Binding-site contacts:
Ligand atom O contacts residue LYS38 of chain 1.B at 2.8 Å (salt-bridge).
Ligand atom C8 contacts residue ALA44 of chain 1.B at 4.0 Å (hydrophobic).
Ligand atom C4 contacts residue LYS64 of chain 1.B at 3.5 Å.
Ligand atom C contacts residue LYS38 of chain 1.B at 3.7 Å.
Ligand atom C contacts residue SER43 of chain 1.B at 4.4 Å.
Ligand atom C6 contacts residue LYS64 of chain 1.B at 3.7 Å.
Ligand atom O1 contacts residue ALA44 of chain 1.B at 3.5 Å (h-bond).
Ligand atom C7 contacts residue LYS64 of chain 1.B at 3.7 Å.
Ligand atom O1 contacts residue LYS38 of chain 1.B at 4.3 Å.
Ligand atom C5 contacts residue LYS64 of chain 1.B at 3.6 Å.
Ligand atom O contacts residue ALA44 of chain 1.B at 3.0 Å (h-bond).
Ligand atom O contacts residue SER43 of chain 1.B at 3.8 Å.
Ligand atom C1 contacts residue ALA44 of chain 1.B at 3.8 Å (hydrophobic).
Ligand atom C7 contacts residue LEU67 of chain 1.B at 4.0 Å (hydrophobic).
Ligand atom S contacts residue LYS64 of chain 1.B at 3.8 Å.
Ligand atom C1 contacts residue LYS64 of chain 1.B at 4.3 Å.
Ligand atom C8 contacts residue LEU67 of chain 1.B at 4.1 Å (hydrophobic).
Ligand atom C contacts residue ALA44 of chain 1.B at 3.4 Å (hydrophobic).
Ligand atom O contacts residue LEU67 of chain 1.B at 4.1 Å.
Ligand atom C2 contacts residue LYS64 of chain 1.B at 3.8 Å.
Ligand atom C3 contacts residue LYS64 of chain 1.B at 3.5 Å.
Ligand atom C8 contacts residue LYS64 of chain 1.B at 4.2 Å.
Ligand atom O1 contacts residue SER43 of chain 1.B at 4.0 Å.

Sequence of chain 1.B:
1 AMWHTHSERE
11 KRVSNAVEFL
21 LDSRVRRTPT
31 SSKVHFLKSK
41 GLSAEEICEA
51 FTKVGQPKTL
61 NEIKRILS

A protein and the small-molecule ligand that binds it are described below.
Small molecule (SMILES): O=C(O)c1cccc2ccsc12